Sequence of chain 1.B:
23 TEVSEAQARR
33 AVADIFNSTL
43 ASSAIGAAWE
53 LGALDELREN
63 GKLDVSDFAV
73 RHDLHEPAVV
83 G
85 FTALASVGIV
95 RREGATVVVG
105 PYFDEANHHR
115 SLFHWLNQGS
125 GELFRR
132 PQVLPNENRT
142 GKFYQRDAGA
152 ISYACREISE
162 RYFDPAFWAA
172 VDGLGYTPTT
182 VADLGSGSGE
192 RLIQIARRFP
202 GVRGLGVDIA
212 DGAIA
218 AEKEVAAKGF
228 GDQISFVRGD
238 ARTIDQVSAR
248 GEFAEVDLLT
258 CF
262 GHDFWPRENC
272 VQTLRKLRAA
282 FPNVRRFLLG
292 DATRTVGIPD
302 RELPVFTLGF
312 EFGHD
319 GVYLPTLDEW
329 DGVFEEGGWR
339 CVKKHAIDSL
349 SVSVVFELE

This small molecule binds to this protein.
Small molecule (SMILES): C[C@@H](C(=O)C(=O)O)c1ccccc1

Binding-site contacts:
Ligand atom OAL contacts residue ARG147 of chain 1.B at 3.0 Å (salt-bridge).
Ligand atom CAI contacts residue FE1 of chain 1.L at 2.8 Å.
Ligand atom OAM contacts residue HIS315 of chain 1.B at 2.9 Å (h-bond).
Ligand atom CAD contacts residue MSE260 of chain 1.B at 4.1 Å.
Ligand atom OAM contacts residue FE1 of chain 1.L at 2.2 Å.
Ligand atom CAF contacts residue MSE260 of chain 1.B at 3.5 Å.
Ligand atom CAH contacts residue HIS263 of chain 1.B at 4.1 Å.
Ligand atom CAJ contacts residue CYS156 of chain 1.B at 3.4 Å (hydrophobic).
Ligand atom CAB contacts residue ILE159 of chain 1.B at 4.2 Å (hydrophobic).
Ligand atom CAI contacts residue HIS315 of chain 1.B at 3.7 Å.
Ligand atom CAI contacts residue TRP119 of chain 1.B at 3.8 Å (hydrophobic).
Ligand atom CAH contacts residue FE1 of chain 1.L at 2.8 Å.
Ligand atom CAH contacts residue TRP119 of chain 1.B at 4.2 Å (hydrophobic).
Ligand atom CAA contacts residue PHE307 of chain 1.B at 4.1 Å (hydrophobic).
Ligand atom CAE contacts residue HIS263 of chain 1.B at 4.0 Å.
Ligand atom CAB contacts residue PHE307 of chain 1.B at 3.4 Å (hydrophobic).
Ligand atom CAF contacts residue ASP292 of chain 1.B at 3.6 Å.
Ligand atom OAL contacts residue FE1 of chain 1.L at 4.0 Å.
Ligand atom OAK contacts residue MSE260 of chain 1.B at 3.7 Å.
Ligand atom CAE contacts residue MSE260 of chain 1.B at 3.5 Å.
Ligand atom CAA contacts residue ALA293 of chain 1.B at 3.8 Å (hydrophobic).
Ligand atom CAF contacts residue ALA293 of chain 1.B at 3.8 Å (hydrophobic).
Ligand atom CAI contacts residue ARG147 of chain 1.B at 3.5 Å.
Ligand atom OAM contacts residue ARG147 of chain 1.B at 2.9 Å (salt-bridge).
Ligand atom OAK contacts residue HIS315 of chain 1.B at 3.2 Å.
Ligand atom CAJ contacts residue TRP119 of chain 1.B at 3.9 Å (hydrophobic).
Ligand atom OAK contacts residue FE1 of chain 1.L at 2.1 Å.
Ligand atom CAA contacts residue MSE260 of chain 1.B at 3.7 Å.
Ligand atom CAJ contacts residue SAH1 of chain 1.J at 3.5 Å.
Ligand atom CAG contacts residue TRP119 of chain 1.B at 3.6 Å (hydrophobic).
Ligand atom CAE contacts residue PHE311 of chain 1.B at 3.9 Å (hydrophobic).
Ligand atom CAC contacts residue PHE307 of chain 1.B at 3.5 Å (hydrophobic).
Ligand atom CAC contacts residue MSE260 of chain 1.B at 3.9 Å.
Ligand atom OAK contacts residue PHE311 of chain 1.B at 3.6 Å.
Ligand atom CAB contacts residue MSE260 of chain 1.B at 3.6 Å.
Ligand atom CAA contacts residue LEU348 of chain 1.B at 4.0 Å (hydrophobic).
Ligand atom CAH contacts residue HIS315 of chain 1.B at 3.6 Å.
Ligand atom CAE contacts residue ASP292 of chain 1.B at 4.0 Å.
Ligand atom OAK contacts residue HIS263 of chain 1.B at 2.9 Å (h-bond).
Ligand atom OAL contacts residue TRP119 of chain 1.B at 2.8 Å (h-bond).